Binding-site contacts:
Ligand atom C2' contacts residue LEU38 of chain 1.D at 3.6 Å (hydrophobic).
Ligand atom O1A contacts residue HIS103 of chain 1.D at 3.0 Å (h-bond).
Ligand atom PG contacts residue LYS200 of chain 1.D at 3.8 Å.
Ligand atom C4' contacts residue ARG52 of chain 1.D at 3.6 Å.
Ligand atom C5 contacts residue HIS103 of chain 1.D at 3.6 Å.
Ligand atom O3A contacts residue ASP199 of chain 1.D at 3.4 Å (salt-bridge).
Ligand atom O1B contacts residue ARG94 of chain 1.D at 3.5 Å (salt-bridge).
Ligand atom O4' contacts residue HIS103 of chain 1.D at 2.9 Å (h-bond).
Ligand atom O1A contacts residue HIS121 of chain 1.D at 3.3 Å (h-bond).
Ligand atom O3' contacts residue TYR203 of chain 1.D at 3.6 Å.
Ligand atom C2' contacts residue TYR262 of chain 1.D at 3.6 Å (hydrophobic).
Ligand atom O5' contacts residue HIS103 of chain 1.D at 3.1 Å (h-bond).
Ligand atom O3' contacts residue LEU38 of chain 1.D at 3.8 Å.
Ligand atom O2B contacts residue HIS103 of chain 1.D at 3.6 Å.
Ligand atom C2 contacts residue HIS103 of chain 1.D at 3.6 Å.
Ligand atom O3' contacts residue ASP207 of chain 1.D at 2.8 Å (salt-bridge).
Ligand atom C6 contacts residue HIS103 of chain 1.D at 3.2 Å.
Ligand atom O2A contacts residue ASP199 of chain 1.D at 3.3 Å (salt-bridge).
Ligand atom PA contacts residue HIS103 of chain 1.D at 3.6 Å.
Ligand atom O2B contacts residue HIS121 of chain 1.D at 3.6 Å (h-bond).
Ligand atom O3' contacts residue GLN37 of chain 1.D at 2.8 Å (h-bond).
Ligand atom C3' contacts residue ASP207 of chain 1.D at 3.6 Å.
Ligand atom N4 contacts residue GLN263 of chain 1.D at 3.0 Å (h-bond).
Ligand atom O3G contacts residue LYS200 of chain 1.D at 2.8 Å (salt-bridge).
Ligand atom N1 contacts residue HIS103 of chain 1.D at 3.2 Å.
Ligand atom O1A contacts residue HIS98 of chain 1.D at 3.1 Å (h-bond).
Ligand atom C1' contacts residue ARG52 of chain 1.D at 3.7 Å.
Ligand atom O1G contacts residue ARG254 of chain 1.D at 2.8 Å (salt-bridge).
Ligand atom O2G contacts residue ARG254 of chain 1.D at 3.2 Å (salt-bridge).
Ligand atom C5 contacts residue HIS258 of chain 1.D at 3.7 Å.
Ligand atom C1' contacts residue HIS103 of chain 1.D at 3.5 Å.
Ligand atom O3A contacts residue ARG94 of chain 1.D at 3.3 Å (salt-bridge).
Ligand atom N3 contacts residue TYR262 of chain 1.D at 3.7 Å.
Ligand atom C3' contacts residue TYR203 of chain 1.D at 3.7 Å (hydrophobic).
Ligand atom O2A contacts residue ARG52 of chain 1.D at 3.1 Å (salt-bridge).
Ligand atom O2 contacts residue LEU38 of chain 1.D at 3.5 Å.
Ligand atom C5' contacts residue TYR203 of chain 1.D at 3.4 Å (hydrophobic).
Ligand atom C4 contacts residue HIS103 of chain 1.D at 3.8 Å.
Ligand atom O1G contacts residue TYR203 of chain 1.D at 2.6 Å (h-bond).
Ligand atom O4' contacts residue ARG52 of chain 1.D at 3.0 Å (salt-bridge).

Sequence of chain 1.D:
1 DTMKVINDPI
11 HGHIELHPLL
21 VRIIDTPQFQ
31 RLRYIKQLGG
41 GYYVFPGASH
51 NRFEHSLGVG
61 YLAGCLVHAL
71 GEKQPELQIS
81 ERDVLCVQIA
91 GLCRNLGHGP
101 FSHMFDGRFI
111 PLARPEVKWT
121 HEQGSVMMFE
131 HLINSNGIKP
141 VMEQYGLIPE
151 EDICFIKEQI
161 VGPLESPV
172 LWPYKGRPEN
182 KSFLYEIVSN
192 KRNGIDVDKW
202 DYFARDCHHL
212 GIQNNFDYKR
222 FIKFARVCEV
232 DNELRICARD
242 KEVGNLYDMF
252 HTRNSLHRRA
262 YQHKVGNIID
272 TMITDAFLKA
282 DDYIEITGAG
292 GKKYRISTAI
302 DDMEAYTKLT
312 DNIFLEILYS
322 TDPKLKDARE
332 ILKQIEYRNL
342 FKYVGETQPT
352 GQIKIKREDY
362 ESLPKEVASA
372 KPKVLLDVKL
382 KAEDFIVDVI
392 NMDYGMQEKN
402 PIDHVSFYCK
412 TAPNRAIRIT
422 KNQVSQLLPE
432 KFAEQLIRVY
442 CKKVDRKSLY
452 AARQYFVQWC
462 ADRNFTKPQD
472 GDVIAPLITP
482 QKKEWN

A small-molecule ligand and the protein it binds are described below.
Small molecule (SMILES): Nc1ccn([C@H]2C[C@H](O)[C@@H](CO[P](=O)(O)O[P](=O)(O)OP(=O)(O)O)O2)c(=O)n1